Sequence of chain 2.A:
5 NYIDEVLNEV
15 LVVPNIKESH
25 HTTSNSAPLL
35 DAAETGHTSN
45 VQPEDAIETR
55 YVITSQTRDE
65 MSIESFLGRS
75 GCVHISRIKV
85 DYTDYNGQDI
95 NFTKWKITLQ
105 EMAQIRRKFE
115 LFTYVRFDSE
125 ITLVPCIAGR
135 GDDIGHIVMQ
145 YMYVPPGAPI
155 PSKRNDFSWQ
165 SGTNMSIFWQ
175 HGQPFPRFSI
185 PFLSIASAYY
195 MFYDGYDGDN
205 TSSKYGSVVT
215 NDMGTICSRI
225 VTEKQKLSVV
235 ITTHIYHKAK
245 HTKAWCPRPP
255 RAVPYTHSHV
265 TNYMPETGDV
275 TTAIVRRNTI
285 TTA

A small-molecule ligand and the protein it binds are described below.
Small molecule (SMILES): Cc1cc(CCCCCOc2c(Cl)cc(C3=NCCO3)cc2Cl)on1

Binding-site contacts:
Ligand atom C2A contacts residue PHE182 of chain 2.A at 4.2 Å (hydrophobic).
Ligand atom N3A contacts residue LEU127 of chain 2.A at 4.1 Å.
Ligand atom C1B contacts residue ILE125 of chain 2.A at 3.1 Å (hydrophobic).
Ligand atom C4A contacts residue LEU127 of chain 2.A at 4.0 Å (hydrophobic).
Ligand atom C31 contacts residue GLN104 of chain 2.A at 3.6 Å.
Ligand atom N2 contacts residue ASN215 of chain 2.A at 3.7 Å.
Ligand atom C5A contacts residue TYR147 of chain 2.A at 4.1 Å (hydrophobic).
Ligand atom CL2 contacts residue TYR147 of chain 2.A at 3.4 Å.
Ligand atom C5A contacts residue ILE220 of chain 2.A at 3.9 Å (hydrophobic).
Ligand atom C6B contacts residue ILE125 of chain 2.A at 3.6 Å (hydrophobic).
Ligand atom C31 contacts residue MET195 of chain 2.A at 3.5 Å (hydrophobic).
Ligand atom C4B contacts residue ILE125 of chain 2.A at 3.9 Å (hydrophobic).
Ligand atom C3B contacts residue ILE220 of chain 2.A at 4.2 Å (hydrophobic).
Ligand atom CL1 contacts residue ILE239 of chain 2.A at 3.8 Å.
Ligand atom CL2 contacts residue ILE184 of chain 2.A at 3.9 Å.
Ligand atom C4C contacts residue MET217 of chain 2.A at 4.2 Å (hydrophobic).
Ligand atom C4A contacts residue TYR145 of chain 2.A at 3.3 Å (hydrophobic).
Ligand atom C5A contacts residue TYR145 of chain 2.A at 3.8 Å (hydrophobic).
Ligand atom C5A contacts residue MET146 of chain 2.A at 3.7 Å (hydrophobic).
Ligand atom C6B contacts residue ILE184 of chain 2.A at 4.1 Å (hydrophobic).
Ligand atom N3A contacts residue PHE182 of chain 2.A at 4.0 Å.
Ligand atom C4B contacts residue ILE220 of chain 2.A at 4.0 Å (hydrophobic).
Ligand atom O1 contacts residue MET217 of chain 2.A at 4.2 Å.
Ligand atom O1A contacts residue ILE220 of chain 2.A at 3.6 Å.
Ligand atom C2C contacts residue MET217 of chain 2.A at 3.7 Å (hydrophobic).
Ligand atom C5 contacts residue LEU103 of chain 2.A at 3.8 Å (hydrophobic).
Ligand atom CL2 contacts residue LEU187 of chain 2.A at 3.9 Å.
Ligand atom C3B contacts residue ILE125 of chain 2.A at 3.5 Å (hydrophobic).
Ligand atom C4A contacts residue ILE220 of chain 2.A at 4.1 Å (hydrophobic).
Ligand atom C3 contacts residue LEU103 of chain 2.A at 4.1 Å (hydrophobic).
Ligand atom O1B contacts residue ILE125 of chain 2.A at 3.5 Å.
Ligand atom O1A contacts residue TYR147 of chain 2.A at 4.0 Å.
Ligand atom C2A contacts residue ILE220 of chain 2.A at 3.8 Å (hydrophobic).
Ligand atom C1C contacts residue LEU103 of chain 2.A at 4.1 Å (hydrophobic).
Ligand atom N2 contacts residue THR102 of chain 2.A at 4.2 Å.
Ligand atom C2B contacts residue ILE125 of chain 2.A at 3.1 Å (hydrophobic).
Ligand atom C5B contacts residue ILE125 of chain 2.A at 3.9 Å (hydrophobic).
Ligand atom C4 contacts residue LEU103 of chain 2.A at 3.4 Å (hydrophobic).
Ligand atom CL1 contacts residue ILE125 of chain 2.A at 3.5 Å.
Ligand atom C5B contacts residue TYR147 of chain 2.A at 3.9 Å (hydrophobic).